Sequence of chain 1.A:
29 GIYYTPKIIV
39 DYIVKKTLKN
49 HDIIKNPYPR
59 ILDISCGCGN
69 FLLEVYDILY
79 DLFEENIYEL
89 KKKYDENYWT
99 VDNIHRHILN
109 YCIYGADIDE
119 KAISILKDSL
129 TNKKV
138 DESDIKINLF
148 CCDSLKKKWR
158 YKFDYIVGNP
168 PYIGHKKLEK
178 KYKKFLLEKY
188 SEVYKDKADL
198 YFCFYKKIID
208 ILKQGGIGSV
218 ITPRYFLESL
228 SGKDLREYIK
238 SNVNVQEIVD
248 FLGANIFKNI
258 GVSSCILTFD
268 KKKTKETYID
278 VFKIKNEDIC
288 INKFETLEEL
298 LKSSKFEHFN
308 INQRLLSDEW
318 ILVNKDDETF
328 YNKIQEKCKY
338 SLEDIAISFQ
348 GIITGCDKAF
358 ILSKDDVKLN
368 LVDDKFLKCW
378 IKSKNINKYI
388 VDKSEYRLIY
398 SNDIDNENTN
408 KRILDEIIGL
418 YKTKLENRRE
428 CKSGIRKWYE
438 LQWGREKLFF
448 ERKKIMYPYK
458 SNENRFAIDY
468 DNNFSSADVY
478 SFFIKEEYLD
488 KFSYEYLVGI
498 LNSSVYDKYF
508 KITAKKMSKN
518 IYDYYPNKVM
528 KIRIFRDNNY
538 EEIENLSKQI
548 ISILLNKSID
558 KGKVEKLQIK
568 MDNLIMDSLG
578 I

A small-molecule ligand and the protein it binds are described below.
Small molecule (SMILES): CC(C)(C)OC(=O)N1CCC(CCCNc2ncnc3c2ncn3[C@@H]2O[C@H](CO)[C@@H](O)[C@H]2O)CC1

Binding-site contacts:
Ligand atom O3 contacts residue PRO168 of chain 1.A at 3.8 Å.
Ligand atom C9 contacts residue PHE201 of chain 1.A at 3.6 Å (hydrophobic).
Ligand atom C11 contacts residue TYR179 of chain 1.A at 3.7 Å (hydrophobic).
Ligand atom O1 contacts residue ASP117 of chain 1.A at 3.8 Å.
Ligand atom N contacts residue ILE116 of chain 1.A at 3.7 Å.
Ligand atom C7 contacts residue ILE116 of chain 1.A at 3.7 Å (hydrophobic).
Ligand atom C22 contacts residue TYR179 of chain 1.A at 3.5 Å (hydrophobic).
Ligand atom O2 contacts residue ASN166 of chain 1.A at 3.8 Å.
Ligand atom N1 contacts residue PRO168 of chain 1.A at 3.5 Å.
Ligand atom C5 contacts residue PRO168 of chain 1.A at 3.4 Å (hydrophobic).
Ligand atom C8 contacts residue SER151 of chain 1.A at 3.5 Å.
Ligand atom O1 contacts residue ASP115 of chain 1.A at 2.7 Å (salt-bridge).
Ligand atom O contacts residue ASP115 of chain 1.A at 2.7 Å (salt-bridge).
Ligand atom O5 contacts residue GLU176 of chain 1.A at 2.9 Å (salt-bridge).
Ligand atom C19 contacts residue LYS174 of chain 1.A at 3.3 Å.
Ligand atom C contacts residue ASP115 of chain 1.A at 3.6 Å.
Ligand atom O5 contacts residue LEU175 of chain 1.A at 3.7 Å.
Ligand atom C8 contacts residue ILE116 of chain 1.A at 3.4 Å (hydrophobic).
Ligand atom C22 contacts residue LEU175 of chain 1.A at 3.6 Å (hydrophobic).
Ligand atom C1 contacts residue ASP115 of chain 1.A at 3.6 Å.
Ligand atom C8 contacts residue ILE62 of chain 1.A at 3.5 Å (hydrophobic).
Ligand atom N3 contacts residue SER151 of chain 1.A at 3.0 Å (h-bond).
Ligand atom N3 contacts residue CYS149 of chain 1.A at 3.7 Å.
Ligand atom N2 contacts residue ILE116 of chain 1.A at 3.1 Å (h-bond).
Ligand atom O contacts residue GLY65 of chain 1.A at 3.6 Å.
Ligand atom O3 contacts residue ASP115 of chain 1.A at 3.8 Å.
Ligand atom N2 contacts residue ASP115 of chain 1.A at 3.6 Å.
Ligand atom N4 contacts residue ASP150 of chain 1.A at 2.9 Å (salt-bridge).
Ligand atom C contacts residue GLY29 of chain 1.A at 3.5 Å.
Ligand atom O5 contacts residue LYS174 of chain 1.A at 3.6 Å.
Ligand atom N4 contacts residue PHE201 of chain 1.A at 3.7 Å.
Ligand atom N3 contacts residue ASP150 of chain 1.A at 3.6 Å.
Ligand atom O1 contacts residue ILE116 of chain 1.A at 3.3 Å.
Ligand atom C8 contacts residue CYS149 of chain 1.A at 3.5 Å (hydrophobic).
Ligand atom C10 contacts residue ASP150 of chain 1.A at 3.6 Å.
Ligand atom C4 contacts residue ASP115 of chain 1.A at 3.3 Å.
Ligand atom O3 contacts residue SER63 of chain 1.A at 3.4 Å.
Ligand atom C10 contacts residue TYR179 of chain 1.A at 3.6 Å (hydrophobic).
Ligand atom N2 contacts residue ILE62 of chain 1.A at 3.7 Å.
Ligand atom C13 contacts residue TYR179 of chain 1.A at 3.6 Å (hydrophobic).